A protein and the small-molecule ligand that binds it are described below.
Small molecule (SMILES): COc1cc2c(Nc3ccc(Sc4nccn4C)c(Cl)c3)c(C#N)cnc2cc1OCCCN(C)CCO

Sequence of chain 1.B:
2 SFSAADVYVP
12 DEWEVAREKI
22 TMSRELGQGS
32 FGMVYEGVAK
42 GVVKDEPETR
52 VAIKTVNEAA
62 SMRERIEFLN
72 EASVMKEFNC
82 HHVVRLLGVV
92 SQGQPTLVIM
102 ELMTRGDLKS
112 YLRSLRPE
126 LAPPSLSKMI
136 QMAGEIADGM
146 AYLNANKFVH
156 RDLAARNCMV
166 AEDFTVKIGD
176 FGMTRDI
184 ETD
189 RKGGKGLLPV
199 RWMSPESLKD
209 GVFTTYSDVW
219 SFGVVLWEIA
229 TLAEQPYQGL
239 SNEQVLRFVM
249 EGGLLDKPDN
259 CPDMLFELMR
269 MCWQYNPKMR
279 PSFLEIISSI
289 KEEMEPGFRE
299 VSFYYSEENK

Binding-site contacts:
Ligand atom C32 contacts residue MET101 of chain 1.B at 3.5 Å (hydrophobic).
Ligand atom C4 contacts residue MET104 of chain 1.B at 3.7 Å (hydrophobic).
Ligand atom O11 contacts residue LEU27 of chain 1.B at 3.8 Å.
Ligand atom C32 contacts residue GLU102 of chain 1.B at 3.8 Å.
Ligand atom C28 contacts residue GLU72 of chain 1.B at 3.4 Å.
Ligand atom C1 contacts residue LEU27 of chain 1.B at 3.9 Å (hydrophobic).
Ligand atom C2 contacts residue MET104 of chain 1.B at 3.9 Å (hydrophobic).
Ligand atom C8 contacts residue GLU102 of chain 1.B at 3.0 Å.
Ligand atom CL24 contacts residue ALA53 of chain 1.B at 3.5 Å.
Ligand atom C15 contacts residue GLY107 of chain 1.B at 3.5 Å.
Ligand atom N27 contacts residue PHE69 of chain 1.B at 3.5 Å.
Ligand atom N27 contacts residue SER31 of chain 1.B at 3.8 Å.
Ligand atom CL24 contacts residue MET101 of chain 1.B at 3.3 Å.
Ligand atom C14 contacts residue THR105 of chain 1.B at 3.3 Å.
Ligand atom CL24 contacts residue LYS55 of chain 1.B at 3.5 Å.
Ligand atom C13 contacts residue MET104 of chain 1.B at 3.5 Å (hydrophobic).
Ligand atom N33 contacts residue MET101 of chain 1.B at 3.0 Å.
Ligand atom C2 contacts residue LEU27 of chain 1.B at 3.7 Å (hydrophobic).
Ligand atom C31 contacts residue MET101 of chain 1.B at 3.6 Å (hydrophobic).
Ligand atom CL24 contacts residue VAL99 of chain 1.B at 3.3 Å.
Ligand atom C15 contacts residue ARG106 of chain 1.B at 3.9 Å.
Ligand atom N27 contacts residue LYS55 of chain 1.B at 3.4 Å (salt-bridge).
Ligand atom N7 contacts residue LEU103 of chain 1.B at 3.3 Å.
Ligand atom C22 contacts residue MET101 of chain 1.B at 3.5 Å (hydrophobic).
Ligand atom C4 contacts residue LEU103 of chain 1.B at 3.8 Å (hydrophobic).
Ligand atom N7 contacts residue MET104 of chain 1.B at 2.9 Å (h-bond).
Ligand atom N7 contacts residue GLU102 of chain 1.B at 3.9 Å.
Ligand atom C3 contacts residue LEU103 of chain 1.B at 3.7 Å (hydrophobic).
Ligand atom C3 contacts residue MET104 of chain 1.B at 3.0 Å (hydrophobic).
Ligand atom C9 contacts residue ALA53 of chain 1.B at 3.7 Å (hydrophobic).
Ligand atom C8 contacts residue MET104 of chain 1.B at 3.5 Å (hydrophobic).
Ligand atom C13 contacts residue THR105 of chain 1.B at 3.2 Å.
Ligand atom C8 contacts residue ALA53 of chain 1.B at 3.7 Å (hydrophobic).
Ligand atom S25 contacts residue LYS55 of chain 1.B at 3.4 Å.
Ligand atom C31 contacts residue MET76 of chain 1.B at 3.8 Å (hydrophobic).
Ligand atom C29 contacts residue GLU72 of chain 1.B at 3.4 Å.
Ligand atom C13 contacts residue GLY107 of chain 1.B at 3.8 Å.
Ligand atom C15 contacts residue THR105 of chain 1.B at 3.6 Å.
Ligand atom C23 contacts residue ALA53 of chain 1.B at 3.7 Å (hydrophobic).
Ligand atom N33 contacts residue VAL85 of chain 1.B at 3.7 Å.